Binding-site contacts:
Ligand atom N5 contacts residue VAL35 of chain 1.A at 3.8 Å.
Ligand atom C21 contacts residue PHE174 of chain 1.A at 3.6 Å (hydrophobic).
Ligand atom C4 contacts residue SER37 of chain 1.A at 3.0 Å.
Ligand atom C15 contacts residue GLU76 of chain 1.A at 3.7 Å.
Ligand atom C20 contacts residue PHE174 of chain 1.A at 3.8 Å (hydrophobic).
Ligand atom C4 contacts residue VAL35 of chain 1.A at 3.4 Å (hydrophobic).
Ligand atom N27 contacts residue ALA56 of chain 1.A at 3.3 Å.
Ligand atom C19 contacts residue GLU76 of chain 1.A at 3.8 Å.
Ligand atom C8 contacts residue VAL35 of chain 1.A at 3.6 Å (hydrophobic).
Ligand atom C16 contacts residue LYS58 of chain 1.A at 3.6 Å.
Ligand atom O24 contacts residue ILE89 of chain 1.A at 3.4 Å.
Ligand atom C19 contacts residue ASP173 of chain 1.A at 3.6 Å.
Ligand atom C28 contacts residue THR111 of chain 1.A at 3.3 Å.
Ligand atom C18 contacts residue THR111 of chain 1.A at 3.7 Å.
Ligand atom N29 contacts residue LEU172 of chain 1.A at 3.6 Å.
Ligand atom C22 contacts residue PHE174 of chain 1.A at 3.3 Å (hydrophobic).
Ligand atom C5 contacts residue SER37 of chain 1.A at 2.9 Å.
Ligand atom C21 contacts residue LEU79 of chain 1.A at 3.7 Å (hydrophobic).
Ligand atom C22 contacts residue LEU80 of chain 1.A at 3.8 Å (hydrophobic).
Ligand atom C2 contacts residue VAL35 of chain 1.A at 3.8 Å (hydrophobic).
Ligand atom N32 contacts residue LEU80 of chain 1.A at 3.7 Å.
Ligand atom C5 contacts residue VAL35 of chain 1.A at 3.7 Å (hydrophobic).
Ligand atom C21 contacts residue LEU80 of chain 1.A at 3.5 Å (hydrophobic).
Ligand atom C20 contacts residue ASP173 of chain 1.A at 3.8 Å.
Ligand atom C17 contacts residue THR111 of chain 1.A at 3.7 Å.
Ligand atom C16 contacts residue GLU76 of chain 1.A at 3.2 Å.
Ligand atom N27 contacts residue LEU172 of chain 1.A at 3.8 Å.
Ligand atom C23 contacts residue ALA56 of chain 1.A at 3.9 Å (hydrophobic).
Ligand atom C26 contacts residue ALA56 of chain 1.A at 3.8 Å (hydrophobic).
Ligand atom C22 contacts residue ASP173 of chain 1.A at 3.7 Å.
Ligand atom C1 contacts residue VAL35 of chain 1.A at 3.8 Å (hydrophobic).
Ligand atom C28 contacts residue LEU172 of chain 1.A at 3.6 Å (hydrophobic).
Ligand atom N32 contacts residue GLU76 of chain 1.A at 3.1 Å (salt-bridge).
Ligand atom C23 contacts residue LYS58 of chain 1.A at 3.6 Å.
Ligand atom O24 contacts residue LEU172 of chain 1.A at 3.5 Å.
Ligand atom O29 contacts residue VAL43 of chain 1.A at 3.6 Å.
Ligand atom C28 contacts residue ALA56 of chain 1.A at 3.7 Å (hydrophobic).
Ligand atom N3 contacts residue VAL35 of chain 1.A at 2.9 Å (h-bond).
Ligand atom O24 contacts residue ASP173 of chain 1.A at 2.8 Å (salt-bridge).
Ligand atom C17 contacts residue LYS58 of chain 1.A at 3.7 Å.

This protein binds this small molecule.
Small molecule (SMILES): Cc1ccc(C(=O)NC2CC2)cc1-n1cnc2ccc(N3CCN(C)CC3)cc2c1=O

Sequence of chain 1.A:
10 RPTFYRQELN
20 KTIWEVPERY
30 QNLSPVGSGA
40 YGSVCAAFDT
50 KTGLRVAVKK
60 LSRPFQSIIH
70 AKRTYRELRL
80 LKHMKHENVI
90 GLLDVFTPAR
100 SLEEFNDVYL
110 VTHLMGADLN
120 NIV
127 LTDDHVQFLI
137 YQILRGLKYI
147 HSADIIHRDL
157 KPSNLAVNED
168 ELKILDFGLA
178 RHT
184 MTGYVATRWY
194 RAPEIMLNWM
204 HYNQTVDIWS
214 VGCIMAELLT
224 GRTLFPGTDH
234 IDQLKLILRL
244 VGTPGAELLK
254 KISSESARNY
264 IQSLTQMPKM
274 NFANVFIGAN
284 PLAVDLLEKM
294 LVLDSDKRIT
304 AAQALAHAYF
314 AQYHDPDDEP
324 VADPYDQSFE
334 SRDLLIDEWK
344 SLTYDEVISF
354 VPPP